Binding-site contacts:
Ligand atom S04 contacts residue ASN39 of chain 1.A at 4.3 Å.
Ligand atom C13 contacts residue VAL38 of chain 1.A at 4.3 Å (hydrophobic).
Ligand atom O06 contacts residue LEU42 of chain 1.A at 4.1 Å.
Ligand atom N12 contacts residue ILE95 of chain 1.A at 4.3 Å.
Ligand atom C11 contacts residue ILE95 of chain 1.A at 3.9 Å (hydrophobic).
Ligand atom O06 contacts residue ASN39 of chain 1.A at 3.0 Å (h-bond).
Ligand atom N08 contacts residue VAL38 of chain 1.A at 4.2 Å.
Ligand atom C15 contacts residue ILE95 of chain 1.A at 3.9 Å (hydrophobic).
Ligand atom C11 contacts residue PHE34 of chain 1.A at 3.9 Å (hydrophobic).
Ligand atom C11 contacts residue VAL38 of chain 1.A at 3.9 Å (hydrophobic).
Ligand atom O06 contacts residue VAL38 of chain 1.A at 3.9 Å.
Ligand atom C15 contacts residue VAL38 of chain 1.A at 4.2 Å (hydrophobic).
Ligand atom C10 contacts residue ASN89 of chain 1.A at 4.2 Å.
Ligand atom N08 contacts residue ILE95 of chain 1.A at 3.9 Å.
Ligand atom C09 contacts residue VAL38 of chain 1.A at 3.7 Å (hydrophobic).
Ligand atom N08 contacts residue PRO33 of chain 1.A at 3.4 Å (h-bond).
Ligand atom N12 contacts residue ASN89 of chain 1.A at 3.4 Å (h-bond).
Ligand atom S04 contacts residue VAL43 of chain 1.A at 4.3 Å.
Ligand atom C10 contacts residue VAL38 of chain 1.A at 3.6 Å (hydrophobic).
Ligand atom C09 contacts residue ILE95 of chain 1.A at 3.8 Å (hydrophobic).
Ligand atom C01 contacts residue PRO33 of chain 1.A at 3.7 Å (hydrophobic).
Ligand atom C02 contacts residue PRO33 of chain 1.A at 4.0 Å (hydrophobic).
Ligand atom C14 contacts residue PHE88 of chain 1.A at 4.0 Å (hydrophobic).
Ligand atom N12 contacts residue VAL38 of chain 1.A at 3.9 Å.
Ligand atom C14 contacts residue ASN89 of chain 1.A at 4.1 Å.
Ligand atom O06 contacts residue VAL43 of chain 1.A at 3.8 Å.
Ligand atom C13 contacts residue TYR46 of chain 1.A at 3.6 Å (hydrophobic).
Ligand atom C11 contacts residue PRO33 of chain 1.A at 3.3 Å (hydrophobic).
Ligand atom C05 contacts residue EDO1 of chain 1.C at 3.3 Å.
Ligand atom N12 contacts residue TYR46 of chain 1.A at 3.9 Å.
Ligand atom C10 contacts residue ILE95 of chain 1.A at 4.0 Å (hydrophobic).
Ligand atom C02 contacts residue ILE95 of chain 1.A at 4.3 Å (hydrophobic).
Ligand atom C05 contacts residue VAL43 of chain 1.A at 3.7 Å (hydrophobic).
Ligand atom C15 contacts residue EDO1 of chain 1.C at 4.2 Å.
Ligand atom C13 contacts residue ASN89 of chain 1.A at 3.6 Å.
Ligand atom C14 contacts residue VAL43 of chain 1.A at 4.1 Å (hydrophobic).
Ligand atom C14 contacts residue EDO1 of chain 1.C at 4.3 Å.
Ligand atom C13 contacts residue PHE88 of chain 1.A at 3.6 Å (hydrophobic).
Ligand atom C03 contacts residue VAL38 of chain 1.A at 4.0 Å (hydrophobic).
Ligand atom C05 contacts residue LEU42 of chain 1.A at 3.7 Å (hydrophobic).

A small-molecule ligand and the protein it binds are described below.
Small molecule (SMILES): Cc1ncccc1N[C@H](C)CS(C)(=O)=O

Sequence of chain 1.A:
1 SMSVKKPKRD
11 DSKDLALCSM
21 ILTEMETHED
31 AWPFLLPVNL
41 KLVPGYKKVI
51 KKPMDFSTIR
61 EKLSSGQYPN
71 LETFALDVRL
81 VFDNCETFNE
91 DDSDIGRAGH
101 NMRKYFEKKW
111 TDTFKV